Sequence of chain 1.A:
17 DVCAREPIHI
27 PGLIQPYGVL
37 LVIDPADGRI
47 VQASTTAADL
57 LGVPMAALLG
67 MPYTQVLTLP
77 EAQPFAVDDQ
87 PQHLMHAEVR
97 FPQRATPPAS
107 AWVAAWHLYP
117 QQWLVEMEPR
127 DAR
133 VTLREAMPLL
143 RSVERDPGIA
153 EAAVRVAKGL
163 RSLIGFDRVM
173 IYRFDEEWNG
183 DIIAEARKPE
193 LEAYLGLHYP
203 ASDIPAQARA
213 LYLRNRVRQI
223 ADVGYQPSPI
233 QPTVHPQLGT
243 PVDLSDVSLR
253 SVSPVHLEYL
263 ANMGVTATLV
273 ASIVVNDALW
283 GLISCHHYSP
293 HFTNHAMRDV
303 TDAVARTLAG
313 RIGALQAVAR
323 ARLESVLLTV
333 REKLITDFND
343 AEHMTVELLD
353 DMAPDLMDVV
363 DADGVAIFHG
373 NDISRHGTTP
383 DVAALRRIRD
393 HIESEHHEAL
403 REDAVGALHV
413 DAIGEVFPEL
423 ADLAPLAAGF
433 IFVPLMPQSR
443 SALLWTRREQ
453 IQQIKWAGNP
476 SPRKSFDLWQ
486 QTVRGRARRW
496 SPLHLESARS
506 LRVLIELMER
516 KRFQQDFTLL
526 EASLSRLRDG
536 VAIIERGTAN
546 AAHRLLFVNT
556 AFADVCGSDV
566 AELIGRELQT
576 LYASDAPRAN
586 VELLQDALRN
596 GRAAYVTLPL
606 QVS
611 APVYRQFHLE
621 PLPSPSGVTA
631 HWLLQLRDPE

Binding-site contacts:
Ligand atom NC contacts residue ASP205 of chain 1.A at 3.4 Å (salt-bridge).
Ligand atom CGD contacts residue ARG252 of chain 1.A at 3.5 Å.
Ligand atom CAA contacts residue TYR214 of chain 1.A at 3.1 Å (hydrophobic).
Ligand atom CMB contacts residue TYR261 of chain 1.A at 2.9 Å (hydrophobic).
Ligand atom O1D contacts residue TYR214 of chain 1.A at 2.6 Å (h-bond).
Ligand atom CAC contacts residue CYS19 of chain 1.A at 1.8 Å (hydrophobic).
Ligand atom O2A contacts residue VAL272 of chain 1.A at 3.2 Å.
Ligand atom CMB contacts residue TYR201 of chain 1.A at 3.4 Å (hydrophobic).
Ligand atom OB contacts residue HIS288 of chain 1.A at 2.8 Å.
Ligand atom CBA contacts residue HIS258 of chain 1.A at 3.3 Å.
Ligand atom C4C contacts residue ASP205 of chain 1.A at 3.5 Å.
Ligand atom O2A contacts residue ARG220 of chain 1.A at 2.9 Å (salt-bridge).
Ligand atom CGA contacts residue VAL272 of chain 1.A at 3.5 Å (hydrophobic).
Ligand atom C3B contacts residue TYR261 of chain 1.A at 3.5 Å (hydrophobic).
Ligand atom CGD contacts residue TYR214 of chain 1.A at 3.4 Å (hydrophobic).
Ligand atom O1D contacts residue ARG252 of chain 1.A at 3.5 Å (salt-bridge).
Ligand atom CHA contacts residue TYR214 of chain 1.A at 3.5 Å (hydrophobic).
Ligand atom C1A contacts residue HIS258 of chain 1.A at 3.3 Å.
Ligand atom CBC contacts residue CYS19 of chain 1.A at 1.5 Å (hydrophobic).
Ligand atom O2D contacts residue SER255 of chain 1.A at 3.5 Å (h-bond).
Ligand atom C3C contacts residue CYS19 of chain 1.A at 3.2 Å (hydrophobic).
Ligand atom NA contacts residue ASP205 of chain 1.A at 3.3 Å (salt-bridge).
Ligand atom CMD contacts residue SER255 of chain 1.A at 3.5 Å.
Ligand atom CMB contacts residue ASP205 of chain 1.A at 3.4 Å.
Ligand atom NA contacts residue HIS258 of chain 1.A at 3.4 Å (h-bond).
Ligand atom NA contacts residue ILE206 of chain 1.A at 3.3 Å.
Ligand atom O2D contacts residue ILE24 of chain 1.A at 3.2 Å.
Ligand atom C2A contacts residue HIS258 of chain 1.A at 3.5 Å.
Ligand atom OC contacts residue TYR261 of chain 1.A at 2.7 Å.
Ligand atom C4A contacts residue ILE206 of chain 1.A at 3.4 Å (hydrophobic).
Ligand atom CAB contacts residue TYR201 of chain 1.A at 3.5 Å (hydrophobic).
Ligand atom O1A contacts residue THR270 of chain 1.A at 3.4 Å.
Ligand atom ND contacts residue ASP205 of chain 1.A at 2.8 Å (salt-bridge).
Ligand atom C2B contacts residue TYR261 of chain 1.A at 3.1 Å (hydrophobic).
Ligand atom CAD contacts residue TYR214 of chain 1.A at 3.4 Å (hydrophobic).
Ligand atom CBB contacts residue MET172 of chain 1.A at 3.2 Å (hydrophobic).
Ligand atom OB contacts residue SER286 of chain 1.A at 3.0 Å (h-bond).
Ligand atom C1D contacts residue ASP205 of chain 1.A at 3.4 Å.
Ligand atom O2D contacts residue ARG252 of chain 1.A at 2.8 Å (salt-bridge).
Ligand atom CMD contacts residue GLU22 of chain 1.A at 3.5 Å.

A small-molecule ligand and the protein it binds are described below.
Small molecule (SMILES): C=CC1=C(C)/C(=C/c2[nH]c(/C=C3\N=C(/C=C4\NC(=O)C(C)=C4C=C)C(C)=C3CCC(=O)O)c(CCC(=O)O)c2C)NC1=O